The small molecule below binds the protein below.
Small molecule (SMILES): CC(C)C[C@@H]1NC(=O)[C@H](Cc2ccc(O)cc2)NC(=O)[C@@H](NC(=O)[C@@H](N)CC(=O)O)CSSC[C@@H](C(=O)N[C@H](C=O)CC(N)=O)NC(=O)[C@H](CC(C)C)NC(=O)[C@H](CC(=O)O)NC(=O)CNC1=O

Sequence of chain 1.L:
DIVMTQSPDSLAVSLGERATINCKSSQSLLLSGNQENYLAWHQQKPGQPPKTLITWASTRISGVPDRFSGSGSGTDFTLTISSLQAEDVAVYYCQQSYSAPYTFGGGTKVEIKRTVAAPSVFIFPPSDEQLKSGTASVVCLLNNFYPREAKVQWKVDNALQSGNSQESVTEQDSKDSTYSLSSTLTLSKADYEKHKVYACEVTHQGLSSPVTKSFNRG

Binding-site contacts:
Ligand atom OD2 contacts residue SER99 of chain 1.L at 3.5 Å.
Ligand atom CE2 contacts residue TYR33 of chain 1.K at 3.6 Å (hydrophobic).
Ligand atom O contacts residue TRP56 of chain 1.L at 3.3 Å.
Ligand atom OH contacts residue TYR33 of chain 1.K at 3.4 Å.
Ligand atom CA contacts residue TRP56 of chain 1.L at 3.9 Å (hydrophobic).
Ligand atom CG contacts residue TYR102 of chain 1.L at 3.5 Å (hydrophobic).
Ligand atom CD1 contacts residue ASN101 of chain 1.K at 3.7 Å.
Ligand atom CG contacts residue ARG100 of chain 1.K at 3.7 Å.
Ligand atom CE1 contacts residue ARG100 of chain 1.K at 3.4 Å.
Ligand atom OD2 contacts residue ALA100 of chain 1.L at 3.1 Å (h-bond).
Ligand atom OH contacts residue VAL34 of chain 1.K at 2.8 Å (h-bond).
Ligand atom CD1 contacts residue ARG100 of chain 1.K at 3.4 Å.
Ligand atom O contacts residue ASN101 of chain 1.K at 3.4 Å.
Ligand atom OD2 contacts residue ARG100 of chain 1.K at 2.8 Å (salt-bridge).
Ligand atom C contacts residue TYR38 of chain 1.L at 3.5 Å (hydrophobic).
Ligand atom CG contacts residue SER99 of chain 1.L at 3.8 Å.
Ligand atom CD1 contacts residue HIS36 of chain 1.K at 3.8 Å.
Ligand atom CA contacts residue TYR98 of chain 1.L at 3.1 Å (hydrophobic).
Ligand atom CA contacts residue SER97 of chain 1.L at 3.4 Å.
Ligand atom N contacts residue TYR98 of chain 1.L at 3.3 Å (h-bond).
Ligand atom N contacts residue TYR38 of chain 1.L at 3.7 Å.
Ligand atom CD2 contacts residue ARG100 of chain 1.K at 3.5 Å.
Ligand atom N contacts residue TYR38 of chain 1.L at 3.5 Å.
Ligand atom OD1 contacts residue TYR98 of chain 1.L at 3.9 Å.
Ligand atom O contacts residue TYR38 of chain 1.L at 3.8 Å.
Ligand atom OD1 contacts residue TYR102 of chain 1.L at 2.9 Å (h-bond).
Ligand atom C contacts residue TYR98 of chain 1.L at 3.3 Å (hydrophobic).
Ligand atom CD1 contacts residue TYR102 of chain 1.L at 3.8 Å (hydrophobic).
Ligand atom OD2 contacts residue TYR102 of chain 1.L at 3.4 Å (h-bond).
Ligand atom OD2 contacts residue LYS60 of chain 1.K at 3.6 Å.
Ligand atom CD1 contacts residue TYR51 of chain 1.K at 3.8 Å (hydrophobic).
Ligand atom N contacts residue TYR98 of chain 1.L at 3.5 Å (h-bond).
Ligand atom CG contacts residue ARG100 of chain 1.K at 3.4 Å.
Ligand atom O contacts residue TYR38 of chain 1.L at 3.5 Å.
Ligand atom OD1 contacts residue ARG100 of chain 1.K at 3.2 Å (salt-bridge).
Ligand atom O contacts residue TYR38 of chain 1.L at 2.8 Å (h-bond).
Ligand atom OD2 contacts residue TYR33 of chain 1.K at 3.7 Å.
Ligand atom C contacts residue TYR38 of chain 1.L at 3.5 Å (hydrophobic).
Ligand atom N contacts residue SER97 of chain 1.L at 3.0 Å (h-bond).
Ligand atom C contacts residue SER97 of chain 1.L at 3.7 Å.

Sequence of chain 1.K:
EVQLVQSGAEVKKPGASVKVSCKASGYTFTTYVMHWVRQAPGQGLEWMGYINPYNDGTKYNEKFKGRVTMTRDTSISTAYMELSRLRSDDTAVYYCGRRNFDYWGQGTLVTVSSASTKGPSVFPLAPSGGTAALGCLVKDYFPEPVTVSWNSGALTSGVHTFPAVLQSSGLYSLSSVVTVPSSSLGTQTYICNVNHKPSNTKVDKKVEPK